Sequence of chain 2.A:
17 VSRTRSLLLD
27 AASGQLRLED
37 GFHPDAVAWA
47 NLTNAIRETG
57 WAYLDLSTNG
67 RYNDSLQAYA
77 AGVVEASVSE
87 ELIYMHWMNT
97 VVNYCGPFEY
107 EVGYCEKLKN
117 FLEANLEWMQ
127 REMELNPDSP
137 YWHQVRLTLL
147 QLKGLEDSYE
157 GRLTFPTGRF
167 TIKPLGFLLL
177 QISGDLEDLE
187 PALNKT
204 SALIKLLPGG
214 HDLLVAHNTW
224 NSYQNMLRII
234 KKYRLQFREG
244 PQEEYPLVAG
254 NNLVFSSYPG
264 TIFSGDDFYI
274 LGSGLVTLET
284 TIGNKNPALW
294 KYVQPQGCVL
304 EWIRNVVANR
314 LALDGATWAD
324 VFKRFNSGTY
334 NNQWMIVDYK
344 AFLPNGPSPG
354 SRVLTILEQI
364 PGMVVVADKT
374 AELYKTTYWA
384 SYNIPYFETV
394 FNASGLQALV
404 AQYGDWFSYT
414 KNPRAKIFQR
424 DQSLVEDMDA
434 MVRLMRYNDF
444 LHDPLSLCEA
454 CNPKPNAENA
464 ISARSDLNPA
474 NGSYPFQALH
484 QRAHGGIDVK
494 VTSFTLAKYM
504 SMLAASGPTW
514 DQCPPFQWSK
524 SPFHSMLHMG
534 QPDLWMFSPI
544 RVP

A small-molecule ligand and the protein it binds are described below.
Small molecule (SMILES): CC(=O)N[C@@H]1[C@@H](O)[C@H](O)[C@@H](CO)O[C@H]1O

Binding-site contacts:
Ligand atom O5 contacts residue ASN474 of chain 2.A at 1.8 Å (h-bond).
Ligand atom C6 contacts residue ASN474 of chain 2.A at 4.0 Å.
Ligand atom O6 contacts residue ASN474 of chain 2.A at 4.0 Å.
Ligand atom C1 contacts residue ASN474 of chain 2.A at 1.3 Å.
Ligand atom C2 contacts residue ASN474 of chain 2.A at 2.8 Å.
Ligand atom N2 contacts residue ASN474 of chain 2.A at 3.5 Å (h-bond).
Ligand atom C5 contacts residue ASN474 of chain 2.A at 3.0 Å.
Ligand atom C3 contacts residue ASN474 of chain 2.A at 3.8 Å.
Ligand atom C4 contacts residue ASN474 of chain 2.A at 4.0 Å.